Sequence of chain 5.C:
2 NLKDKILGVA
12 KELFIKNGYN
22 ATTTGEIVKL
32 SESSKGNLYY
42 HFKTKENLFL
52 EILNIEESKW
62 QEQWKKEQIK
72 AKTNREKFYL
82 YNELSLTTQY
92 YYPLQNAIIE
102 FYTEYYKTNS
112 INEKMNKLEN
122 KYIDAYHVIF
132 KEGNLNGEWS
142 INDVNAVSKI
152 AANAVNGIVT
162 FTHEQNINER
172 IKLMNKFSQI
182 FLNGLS

A protein and the small-molecule ligand that binds it are described below.
Small molecule (SMILES): Cc1cc(N)c2ccccc2[n+]1CCCCCCCCCC[n+]1c(C)cc(N)c2ccccc21

Binding-site contacts:
Ligand atom C21 contacts residue LEU54 of chain 5.C at 3.7 Å (hydrophobic).
Ligand atom C4 contacts residue TYR103 of chain 5.C at 3.7 Å (hydrophobic).
Ligand atom C26 contacts residue MET116 of chain 5.C at 3.4 Å (hydrophobic).
Ligand atom C29 contacts residue GLU57 of chain 5.C at 3.2 Å.
Ligand atom C29 contacts residue TYR93 of chain 5.C at 3.0 Å (hydrophobic).
Ligand atom C21 contacts residue GLU58 of chain 5.C at 3.8 Å.
Ligand atom C16 contacts residue GLN90 of chain 5.C at 3.6 Å.
Ligand atom N4 contacts residue THR161 of chain 5.A at 3.5 Å (h-bond).
Ligand atom C6 contacts residue TYR103 of chain 5.C at 3.6 Å (hydrophobic).
Ligand atom C19 contacts residue GLU57 of chain 5.C at 3.7 Å.
Ligand atom C13 contacts residue TRP61 of chain 5.C at 3.9 Å (hydrophobic).
Ligand atom C15 contacts residue GLN90 of chain 5.C at 3.6 Å.
Ligand atom C19 contacts residue GLU58 of chain 5.C at 3.7 Å.
Ligand atom C19 contacts residue TRP61 of chain 5.C at 3.8 Å (hydrophobic).
Ligand atom C27 contacts residue MET116 of chain 5.C at 3.3 Å (hydrophobic).
Ligand atom C14 contacts residue THR89 of chain 5.C at 3.8 Å.
Ligand atom C22 contacts residue LEU54 of chain 5.C at 3.7 Å (hydrophobic).
Ligand atom C27 contacts residue TYR103 of chain 5.C at 3.7 Å (hydrophobic).
Ligand atom N4 contacts residue ASN97 of chain 5.A at 3.2 Å (h-bond).
Ligand atom N1 contacts residue TYR103 of chain 5.C at 3.7 Å.
Ligand atom C5 contacts residue PHE162 of chain 5.A at 3.8 Å (hydrophobic).
Ligand atom C13 contacts residue TYR93 of chain 5.C at 3.7 Å (hydrophobic).
Ligand atom C2 contacts residue ILE99 of chain 5.C at 3.9 Å (hydrophobic).
Ligand atom C7 contacts residue TYR103 of chain 5.C at 3.3 Å (hydrophobic).
Ligand atom C9 contacts residue TYR103 of chain 5.C at 3.4 Å (hydrophobic).
Ligand atom C5 contacts residue TYR103 of chain 5.C at 3.7 Å (hydrophobic).
Ligand atom C8 contacts residue TYR103 of chain 5.C at 3.1 Å (hydrophobic).
Ligand atom C30 contacts residue TYR103 of chain 5.C at 3.8 Å (hydrophobic).
Ligand atom C28 contacts residue GLU120 of chain 5.C at 3.9 Å.
Ligand atom C10 contacts residue TRP61 of chain 5.C at 3.8 Å (hydrophobic).
Ligand atom C8 contacts residue PHE162 of chain 5.A at 3.8 Å (hydrophobic).
Ligand atom N2 contacts residue TRP61 of chain 5.C at 3.8 Å.
Ligand atom C14 contacts residue TRP61 of chain 5.C at 3.6 Å (hydrophobic).
Ligand atom N3 contacts residue GLN90 of chain 5.C at 3.5 Å (h-bond).
Ligand atom N4 contacts residue TYR103 of chain 5.C at 3.1 Å.
Ligand atom C12 contacts residue TYR93 of chain 5.C at 3.8 Å (hydrophobic).
Ligand atom C9 contacts residue PHE162 of chain 5.A at 3.7 Å (hydrophobic).
Ligand atom N3 contacts residue THR89 of chain 5.C at 2.7 Å (h-bond).
Ligand atom C12 contacts residue TRP61 of chain 5.C at 3.8 Å (hydrophobic).
Ligand atom C17 contacts residue TYR123 of chain 5.C at 3.7 Å (hydrophobic).

Sequence of chain 5.A:
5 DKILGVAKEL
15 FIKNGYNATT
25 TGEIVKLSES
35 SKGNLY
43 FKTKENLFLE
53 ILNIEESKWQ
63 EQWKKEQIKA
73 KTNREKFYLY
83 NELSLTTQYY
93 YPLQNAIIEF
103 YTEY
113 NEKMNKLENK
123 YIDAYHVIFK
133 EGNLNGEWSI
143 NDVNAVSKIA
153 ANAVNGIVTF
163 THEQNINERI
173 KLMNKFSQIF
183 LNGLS